Sequence of chain 2.C:
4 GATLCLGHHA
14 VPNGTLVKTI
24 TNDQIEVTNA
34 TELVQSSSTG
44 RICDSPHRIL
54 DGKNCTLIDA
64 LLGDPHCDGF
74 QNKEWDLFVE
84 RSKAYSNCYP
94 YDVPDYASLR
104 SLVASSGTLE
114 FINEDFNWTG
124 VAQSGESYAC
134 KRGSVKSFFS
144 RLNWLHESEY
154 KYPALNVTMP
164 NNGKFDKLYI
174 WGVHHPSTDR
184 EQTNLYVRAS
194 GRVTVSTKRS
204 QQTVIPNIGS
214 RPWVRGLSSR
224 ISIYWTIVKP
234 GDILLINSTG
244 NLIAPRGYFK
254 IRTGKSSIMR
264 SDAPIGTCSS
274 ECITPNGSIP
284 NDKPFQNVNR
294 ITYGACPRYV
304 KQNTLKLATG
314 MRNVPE

This protein binds this small molecule.
Small molecule (SMILES): CC(=O)N[C@H]1[C@H](O[C@H]2[C@H](O)[C@@H](NC(C)=O)CO[C@@H]2CO)O[C@H](CO)[C@@H](O)[C@@H]1O

Binding-site contacts:
Ligand atom C8 contacts residue THR31 of chain 2.C at 4.1 Å.
Ligand atom C5 contacts residue ASN16 of chain 2.C at 3.7 Å.
Ligand atom O3 contacts residue NAG1 of chain 2.M at 3.9 Å.
Ligand atom C3 contacts residue NAG1 of chain 2.M at 3.7 Å.
Ligand atom C8 contacts residue THR18 of chain 2.C at 3.6 Å.
Ligand atom O7 contacts residue ASN16 of chain 2.C at 4.3 Å.
Ligand atom C3 contacts residue ASN16 of chain 2.C at 3.8 Å.
Ligand atom C7 contacts residue ASN16 of chain 2.C at 3.9 Å.
Ligand atom O4 contacts residue NAG1 of chain 2.M at 4.0 Å.
Ligand atom C8 contacts residue ASN16 of chain 2.C at 3.9 Å.
Ligand atom C7 contacts residue ASN32 of chain 2.C at 4.5 Å.
Ligand atom C2 contacts residue ASN16 of chain 2.C at 2.4 Å.
Ligand atom C4 contacts residue NAG1 of chain 2.M at 4.4 Å.
Ligand atom O5 contacts residue ASN16 of chain 2.C at 2.4 Å (h-bond).
Ligand atom N2 contacts residue ASN16 of chain 2.C at 2.9 Å (h-bond).
Ligand atom C1 contacts residue ASN16 of chain 2.C at 1.4 Å.
Ligand atom C4 contacts residue ASN16 of chain 2.C at 4.2 Å.
Ligand atom C8 contacts residue ASN32 of chain 2.C at 3.8 Å.